Sequence of chain 1.A:
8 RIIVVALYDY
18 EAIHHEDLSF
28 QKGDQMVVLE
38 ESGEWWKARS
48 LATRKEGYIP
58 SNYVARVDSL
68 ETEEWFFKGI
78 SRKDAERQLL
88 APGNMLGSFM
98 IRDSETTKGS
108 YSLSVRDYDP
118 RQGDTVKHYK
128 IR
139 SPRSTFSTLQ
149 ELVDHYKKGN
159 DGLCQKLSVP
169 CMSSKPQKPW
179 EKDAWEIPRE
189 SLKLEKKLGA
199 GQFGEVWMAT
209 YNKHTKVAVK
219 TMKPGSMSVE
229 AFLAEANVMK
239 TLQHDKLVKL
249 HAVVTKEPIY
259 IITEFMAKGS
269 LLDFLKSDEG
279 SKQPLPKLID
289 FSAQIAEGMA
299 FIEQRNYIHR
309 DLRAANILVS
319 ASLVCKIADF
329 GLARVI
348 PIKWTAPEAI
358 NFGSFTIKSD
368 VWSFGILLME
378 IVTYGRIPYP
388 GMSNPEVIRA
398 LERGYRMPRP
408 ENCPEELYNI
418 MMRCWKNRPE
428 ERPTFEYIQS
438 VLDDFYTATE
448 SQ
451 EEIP

A small-molecule ligand and the protein it binds are described below.
Small molecule (SMILES): Nc1ncnc2c1c(-c1ccc(NC(=O)Nc3ccccc3)cc1)cn2C1CCCC1

Binding-site contacts:
Ligand atom C5 contacts residue LEU316 of chain 1.A at 3.6 Å (hydrophobic).
Ligand atom NAT contacts residue ASP327 of chain 1.A at 3.5 Å (salt-bridge).
Ligand atom C6 contacts residue LEU316 of chain 1.A at 3.5 Å (hydrophobic).
Ligand atom CAD contacts residue LEU248 of chain 1.A at 3.6 Å (hydrophobic).
Ligand atom CAI contacts residue THR261 of chain 1.A at 3.8 Å.
Ligand atom CAH contacts residue ALA326 of chain 1.A at 3.9 Å (hydrophobic).
Ligand atom NAA contacts residue LEU316 of chain 1.A at 3.5 Å.
Ligand atom CAC contacts residue ALA234 of chain 1.A at 4.0 Å (hydrophobic).
Ligand atom N3 contacts residue LEU196 of chain 1.A at 3.7 Å.
Ligand atom N1 contacts residue PHE263 of chain 1.A at 3.7 Å.
Ligand atom NAA contacts residue GLU262 of chain 1.A at 3.1 Å (salt-bridge).
Ligand atom CAF contacts residue LEU248 of chain 1.A at 3.5 Å (hydrophobic).
Ligand atom CAP contacts residue LEU196 of chain 1.A at 3.6 Å (hydrophobic).
Ligand atom NAA contacts residue ALA216 of chain 1.A at 3.3 Å.
Ligand atom C6 contacts residue MET264 of chain 1.A at 3.9 Å (hydrophobic).
Ligand atom CAF contacts residue ASP327 of chain 1.A at 4.0 Å.
Ligand atom NAU contacts residue ASP327 of chain 1.A at 3.8 Å.
Ligand atom CAM contacts residue VAL204 of chain 1.A at 3.5 Å (hydrophobic).
Ligand atom CBA contacts residue VAL204 of chain 1.A at 3.6 Å (hydrophobic).
Ligand atom C2 contacts residue MET264 of chain 1.A at 3.1 Å (hydrophobic).
Ligand atom CAY contacts residue LEU316 of chain 1.A at 3.8 Å (hydrophobic).
Ligand atom N3 contacts residue MET264 of chain 1.A at 3.7 Å.
Ligand atom CAX contacts residue LYS218 of chain 1.A at 3.9 Å.
Ligand atom N1 contacts residue MET264 of chain 1.A at 2.8 Å (h-bond).
Ligand atom CAJ contacts residue LEU316 of chain 1.A at 3.9 Å (hydrophobic).
Ligand atom C6 contacts residue GLU262 of chain 1.A at 3.9 Å.
Ligand atom NAA contacts residue THR261 of chain 1.A at 3.1 Å (h-bond).
Ligand atom CAK contacts residue THR261 of chain 1.A at 3.7 Å.
Ligand atom OAB contacts residue THR261 of chain 1.A at 3.2 Å.
Ligand atom NBE contacts residue VAL204 of chain 1.A at 3.8 Å.
Ligand atom CAV contacts residue LYS218 of chain 1.A at 3.9 Å.
Ligand atom CAP contacts residue VAL204 of chain 1.A at 4.0 Å (hydrophobic).
Ligand atom C6 contacts residue ALA216 of chain 1.A at 3.4 Å (hydrophobic).
Ligand atom N1 contacts residue ALA216 of chain 1.A at 3.7 Å.
Ligand atom CBA contacts residue LEU316 of chain 1.A at 3.7 Å (hydrophobic).
Ligand atom N1 contacts residue GLU262 of chain 1.A at 3.8 Å.
Ligand atom OAB contacts residue ILE259 of chain 1.A at 3.4 Å.
Ligand atom NAU contacts residue LYS218 of chain 1.A at 3.7 Å.
Ligand atom CAQ contacts residue SER268 of chain 1.A at 3.8 Å.
Ligand atom C2 contacts residue PHE263 of chain 1.A at 3.8 Å (hydrophobic).